This small molecule binds to this protein.
Small molecule (SMILES): O=C(Nc1ccc(Cl)cc1)Nc1ccc(Cl)c(Cl)c1

Binding-site contacts:
Ligand atom N7 contacts residue ARG29 of chain 1.A at 3.5 Å (salt-bridge).
Ligand atom CL1 contacts residue GLY26 of chain 1.A at 4.0 Å.
Ligand atom C8 contacts residue THR34 of chain 1.A at 3.6 Å.
Ligand atom C2 contacts residue LEU6 of chain 1.A at 3.5 Å (hydrophobic).
Ligand atom O9 contacts residue THR34 of chain 1.A at 3.5 Å (h-bond).
Ligand atom C8 contacts residue ALA30 of chain 1.A at 4.0 Å (hydrophobic).
Ligand atom C5 contacts residue ARG28 of chain 1.A at 3.4 Å.
Ligand atom N1 contacts residue ARG29 of chain 1.A at 3.0 Å (salt-bridge).
Ligand atom N7 contacts residue VAL4 of chain 1.A at 3.9 Å.
Ligand atom C3 contacts residue SER100 of chain 1.A at 3.5 Å.
Ligand atom C8 contacts residue ARG28 of chain 1.A at 3.7 Å.
Ligand atom CL1 contacts residue CYS24 of chain 1.A at 3.5 Å.
Ligand atom C6 contacts residue ASN79 of chain 1.A at 3.6 Å.
Ligand atom C6 contacts residue GLY26 of chain 1.A at 3.7 Å.
Ligand atom C11 contacts residue ARG29 of chain 1.A at 3.8 Å.
Ligand atom C5 contacts residue ASN79 of chain 1.A at 3.5 Å.
Ligand atom N7 contacts residue ARG28 of chain 1.A at 2.9 Å (salt-bridge).
Ligand atom C11 contacts residue LEU31 of chain 1.A at 4.0 Å (hydrophobic).
Ligand atom N1 contacts residue ARG28 of chain 1.A at 3.7 Å.
Ligand atom C16 contacts residue ARG29 of chain 1.A at 3.7 Å.
Ligand atom C8 contacts residue ARG29 of chain 1.A at 3.7 Å.
Ligand atom C8 contacts residue VAL4 of chain 1.A at 3.8 Å (hydrophobic).
Ligand atom C2 contacts residue VAL36 of chain 1.A at 3.9 Å (hydrophobic).
Ligand atom C1 contacts residue VAL36 of chain 1.A at 4.0 Å (hydrophobic).
Ligand atom CL1 contacts residue GLY80 of chain 1.A at 3.9 Å.
Ligand atom C16 contacts residue ARG28 of chain 1.A at 3.6 Å.
Ligand atom C4 contacts residue ARG28 of chain 1.A at 3.5 Å.
Ligand atom C3 contacts residue THR34 of chain 1.A at 3.9 Å.
Ligand atom C1 contacts residue GLY26 of chain 1.A at 3.8 Å.
Ligand atom C2 contacts residue SER100 of chain 1.A at 3.7 Å.
Ligand atom C5 contacts residue ALA30 of chain 1.A at 3.7 Å (hydrophobic).
Ligand atom CL2 contacts residue TYR120 of chain 1.A at 3.2 Å.
Ligand atom C5 contacts residue GLY26 of chain 1.A at 4.0 Å.
Ligand atom O9 contacts residue VAL4 of chain 1.A at 3.6 Å.
Ligand atom C3 contacts residue VAL4 of chain 1.A at 4.0 Å (hydrophobic).
Ligand atom CL1 contacts residue VAL36 of chain 1.A at 3.9 Å.
Ligand atom C4 contacts residue ALA30 of chain 1.A at 3.9 Å (hydrophobic).
Ligand atom N7 contacts residue ALA30 of chain 1.A at 3.4 Å.
Ligand atom C12 contacts residue VAL4 of chain 1.A at 3.6 Å (hydrophobic).
Ligand atom C16 contacts residue LEU31 of chain 1.A at 4.0 Å (hydrophobic).

Sequence of chain 1.A:
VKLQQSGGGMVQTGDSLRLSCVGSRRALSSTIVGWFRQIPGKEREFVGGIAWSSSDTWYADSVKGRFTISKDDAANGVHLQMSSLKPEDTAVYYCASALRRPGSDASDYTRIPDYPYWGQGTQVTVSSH